Sequence of chain 2.A:
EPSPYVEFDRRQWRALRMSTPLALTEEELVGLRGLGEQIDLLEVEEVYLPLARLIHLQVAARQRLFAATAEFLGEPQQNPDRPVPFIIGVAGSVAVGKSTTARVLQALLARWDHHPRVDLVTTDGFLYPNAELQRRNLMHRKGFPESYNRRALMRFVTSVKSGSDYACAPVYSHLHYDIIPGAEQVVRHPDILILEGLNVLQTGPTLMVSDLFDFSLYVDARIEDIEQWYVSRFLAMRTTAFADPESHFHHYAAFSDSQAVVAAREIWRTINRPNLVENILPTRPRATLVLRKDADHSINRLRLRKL

The protein below binds the small molecule below.
Small molecule (SMILES): Nc1ncnc2c1ncn2[C@@H]1O[C@H](CO[P](=O)(O)O[P](=O)(O)CP(=O)(O)O)[C@@H](O)[C@H]1O

Binding-site contacts:
Ligand atom O5' contacts residue ARG108 of chain 2.A at 3.2 Å (salt-bridge).
Ligand atom O2A contacts residue GLU42 of chain 2.A at 3.4 Å.
Ligand atom O2B contacts residue LYS103 of chain 2.A at 2.9 Å (salt-bridge).
Ligand atom O2G contacts residue ARG238 of chain 2.A at 3.2 Å (salt-bridge).
Ligand atom C6 contacts residue HIS179 of chain 2.A at 3.8 Å.
Ligand atom O2B contacts residue SER104 of chain 2.A at 3.7 Å.
Ligand atom N6 contacts residue PAU1 of chain 2.C at 3.8 Å.
Ligand atom N6 contacts residue MET242 of chain 2.A at 3.4 Å.
Ligand atom O2' contacts residue ARG108 of chain 2.A at 3.4 Å (salt-bridge).
Ligand atom PA contacts residue THR105 of chain 2.A at 3.6 Å.
Ligand atom O1B contacts residue SER104 of chain 2.A at 2.6 Å (h-bond).
Ligand atom C8 contacts residue HIS179 of chain 2.A at 3.6 Å.
Ligand atom O1A contacts residue LYS103 of chain 2.A at 3.7 Å.
Ligand atom PA contacts residue SER104 of chain 2.A at 3.8 Å.
Ligand atom O1G contacts residue ALA100 of chain 2.A at 3.6 Å.
Ligand atom PG contacts residue ALA100 of chain 2.A at 3.7 Å.
Ligand atom O2A contacts residue GLY39 of chain 2.A at 3.5 Å.
Ligand atom C6 contacts residue MET242 of chain 2.A at 3.5 Å (hydrophobic).
Ligand atom O3' contacts residue EDO1 of chain 2.N at 3.5 Å (h-bond).
Ligand atom O2A contacts residue THR105 of chain 2.A at 3.2 Å (h-bond).
Ligand atom O2B contacts residue GLY102 of chain 2.A at 2.5 Å (h-bond).
Ligand atom O3' contacts residue ARG108 of chain 2.A at 3.7 Å.
Ligand atom O1A contacts residue SER104 of chain 2.A at 3.0 Å (h-bond).
Ligand atom C3B contacts residue VAL99 of chain 2.A at 3.8 Å (hydrophobic).
Ligand atom N1 contacts residue MET242 of chain 2.A at 3.2 Å.
Ligand atom O2B contacts residue VAL101 of chain 2.A at 3.4 Å (h-bond).
Ligand atom C4 contacts residue HIS179 of chain 2.A at 3.8 Å.
Ligand atom C4' contacts residue ARG108 of chain 2.A at 3.3 Å.
Ligand atom N7 contacts residue ARG238 of chain 2.A at 3.7 Å.
Ligand atom C3B contacts residue ALA100 of chain 2.A at 2.6 Å (hydrophobic).
Ligand atom C5' contacts residue SER104 of chain 2.A at 3.0 Å.
Ligand atom O2G contacts residue VAL99 of chain 2.A at 3.8 Å.
Ligand atom C4' contacts residue SER104 of chain 2.A at 3.7 Å.
Ligand atom O5' contacts residue SER104 of chain 2.A at 3.4 Å.
Ligand atom O1G contacts residue VAL99 of chain 2.A at 3.2 Å.
Ligand atom O1A contacts residue GLY102 of chain 2.A at 3.1 Å.
Ligand atom O1A contacts residue THR105 of chain 2.A at 2.7 Å (h-bond).
Ligand atom O2G contacts residue PAU1 of chain 2.C at 3.1 Å (h-bond).
Ligand atom C5 contacts residue HIS179 of chain 2.A at 3.4 Å.
Ligand atom N7 contacts residue HIS179 of chain 2.A at 3.6 Å (h-bond).